A small-molecule ligand and the protein it binds are described below.
Small molecule (SMILES): CC(=O)N[C@@H]1[C@@H](O)[C@H](O)[C@@H](CO)O[C@H]1O

Sequence of chain 1.E:
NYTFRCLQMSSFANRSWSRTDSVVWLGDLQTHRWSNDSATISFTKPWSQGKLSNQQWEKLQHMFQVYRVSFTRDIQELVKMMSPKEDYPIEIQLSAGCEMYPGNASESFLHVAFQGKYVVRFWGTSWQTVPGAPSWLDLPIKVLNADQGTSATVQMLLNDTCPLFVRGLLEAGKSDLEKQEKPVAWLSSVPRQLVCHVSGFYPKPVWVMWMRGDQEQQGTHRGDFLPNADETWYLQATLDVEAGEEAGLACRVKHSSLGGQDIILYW

Binding-site contacts:
Ligand atom O6 contacts residue ASN42 of chain 1.E at 3.7 Å.
Ligand atom O3 contacts residue SER24 of chain 1.E at 4.1 Å.
Ligand atom O7 contacts residue ARG25 of chain 1.E at 4.3 Å.
Ligand atom C8 contacts residue TRP23 of chain 1.E at 3.1 Å (hydrophobic).
Ligand atom C3 contacts residue SER24 of chain 1.E at 3.9 Å.
Ligand atom O5 contacts residue ASN42 of chain 1.E at 2.3 Å (h-bond).
Ligand atom C7 contacts residue SER24 of chain 1.E at 3.7 Å.
Ligand atom C1 contacts residue ARG25 of chain 1.E at 4.4 Å.
Ligand atom C3 contacts residue ASN42 of chain 1.E at 3.9 Å.
Ligand atom N2 contacts residue ARG25 of chain 1.E at 3.8 Å.
Ligand atom C7 contacts residue ARG25 of chain 1.E at 4.1 Å.
Ligand atom N2 contacts residue SER24 of chain 1.E at 2.9 Å (h-bond).
Ligand atom N2 contacts residue ASN42 of chain 1.E at 3.2 Å (h-bond).
Ligand atom C1 contacts residue ASN42 of chain 1.E at 1.4 Å.
Ligand atom C5 contacts residue ASN42 of chain 1.E at 3.6 Å.
Ligand atom O6 contacts residue ARG74 of chain 1.E at 4.5 Å.
Ligand atom O7 contacts residue ASN42 of chain 1.E at 3.9 Å.
Ligand atom C2 contacts residue ASN42 of chain 1.E at 2.6 Å.
Ligand atom C7 contacts residue ASN42 of chain 1.E at 3.7 Å.
Ligand atom C8 contacts residue SER24 of chain 1.E at 3.6 Å.
Ligand atom C8 contacts residue ARG25 of chain 1.E at 3.8 Å.
Ligand atom C4 contacts residue ASN42 of chain 1.E at 4.2 Å.
Ligand atom C1 contacts residue SER24 of chain 1.E at 4.2 Å.
Ligand atom C2 contacts residue SER24 of chain 1.E at 3.8 Å.